Sequence of chain 1.A:
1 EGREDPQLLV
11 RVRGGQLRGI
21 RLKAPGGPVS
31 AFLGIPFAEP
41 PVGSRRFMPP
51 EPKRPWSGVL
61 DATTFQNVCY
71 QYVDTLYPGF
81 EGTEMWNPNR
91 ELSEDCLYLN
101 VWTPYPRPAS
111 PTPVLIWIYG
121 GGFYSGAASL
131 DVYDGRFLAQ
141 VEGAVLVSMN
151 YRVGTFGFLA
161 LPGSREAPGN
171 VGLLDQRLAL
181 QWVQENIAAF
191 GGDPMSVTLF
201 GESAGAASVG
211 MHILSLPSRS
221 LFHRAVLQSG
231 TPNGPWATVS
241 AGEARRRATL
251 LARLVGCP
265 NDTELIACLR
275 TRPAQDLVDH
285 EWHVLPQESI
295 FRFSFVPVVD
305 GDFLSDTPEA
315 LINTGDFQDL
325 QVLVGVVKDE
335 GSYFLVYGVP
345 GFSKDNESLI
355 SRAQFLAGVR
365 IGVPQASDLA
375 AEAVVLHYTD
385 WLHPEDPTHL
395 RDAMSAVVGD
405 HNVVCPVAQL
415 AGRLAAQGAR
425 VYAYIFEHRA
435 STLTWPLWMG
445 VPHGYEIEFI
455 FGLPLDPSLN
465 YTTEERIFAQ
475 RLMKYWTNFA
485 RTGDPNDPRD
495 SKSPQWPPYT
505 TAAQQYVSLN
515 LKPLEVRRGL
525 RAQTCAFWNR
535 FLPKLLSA

Binding-site contacts:
Ligand atom C22 contacts residue TRP286 of chain 1.A at 3.7 Å (hydrophobic).
Ligand atom C4 contacts residue GLU292 of chain 1.A at 4.2 Å.
Ligand atom C8 contacts residue GLN291 of chain 1.A at 3.8 Å.
Ligand atom C4 contacts residue SER293 of chain 1.A at 3.5 Å.
Ligand atom N37 contacts residue TRP286 of chain 1.A at 3.6 Å.
Ligand atom N36 contacts residue HIS287 of chain 1.A at 2.7 Å (h-bond).
Ligand atom C27 contacts residue TRP286 of chain 1.A at 3.8 Å (hydrophobic).
Ligand atom C19 contacts residue HIS287 of chain 1.A at 3.6 Å.
Ligand atom C10 contacts residue LEU289 of chain 1.A at 4.2 Å (hydrophobic).
Ligand atom C3 contacts residue SER293 of chain 1.A at 4.1 Å.
Ligand atom C26 contacts residue TRP286 of chain 1.A at 3.7 Å (hydrophobic).
Ligand atom C32 contacts residue HIS287 of chain 1.A at 3.7 Å.
Ligand atom C16 contacts residue TRP286 of chain 1.A at 3.9 Å (hydrophobic).
Ligand atom C28 contacts residue TYR72 of chain 1.A at 3.5 Å (hydrophobic).
Ligand atom C9 contacts residue LEU289 of chain 1.A at 4.0 Å (hydrophobic).
Ligand atom C16 contacts residue TYR72 of chain 1.A at 3.9 Å (hydrophobic).
Ligand atom C8 contacts residue LEU289 of chain 1.A at 4.0 Å (hydrophobic).
Ligand atom C31 contacts residue HIS287 of chain 1.A at 3.7 Å.
Ligand atom C5 contacts residue LEU289 of chain 1.A at 3.8 Å (hydrophobic).
Ligand atom C4 contacts residue LEU289 of chain 1.A at 4.2 Å (hydrophobic).
Ligand atom C2 contacts residue TRP286 of chain 1.A at 4.1 Å (hydrophobic).
Ligand atom C20 contacts residue HIS287 of chain 1.A at 3.4 Å.
Ligand atom C18 contacts residue TRP286 of chain 1.A at 3.8 Å (hydrophobic).
Ligand atom C28 contacts residue TRP286 of chain 1.A at 3.8 Å (hydrophobic).
Ligand atom C6 contacts residue GLN291 of chain 1.A at 3.4 Å.
Ligand atom C29 contacts residue TYR72 of chain 1.A at 3.1 Å (hydrophobic).
Ligand atom C25 contacts residue TRP286 of chain 1.A at 3.8 Å (hydrophobic).
Ligand atom N23 contacts residue TRP286 of chain 1.A at 3.9 Å.
Ligand atom C17 contacts residue TRP286 of chain 1.A at 3.9 Å (hydrophobic).
Ligand atom C7 contacts residue GLN291 of chain 1.A at 3.5 Å.
Ligand atom C6 contacts residue GLU292 of chain 1.A at 3.6 Å.
Ligand atom C8 contacts residue GLU292 of chain 1.A at 3.9 Å.
Ligand atom N37 contacts residue TYR341 of chain 1.A at 4.1 Å.
Ligand atom C32 contacts residue TRP286 of chain 1.A at 3.8 Å (hydrophobic).
Ligand atom C31 contacts residue TRP286 of chain 1.A at 3.3 Å (hydrophobic).
Ligand atom C29 contacts residue TRP286 of chain 1.A at 3.9 Å (hydrophobic).
Ligand atom C7 contacts residue LEU289 of chain 1.A at 3.7 Å (hydrophobic).
Ligand atom C7 contacts residue GLU292 of chain 1.A at 4.2 Å.
Ligand atom C5 contacts residue GLN291 of chain 1.A at 3.9 Å.
Ligand atom C24 contacts residue TRP286 of chain 1.A at 3.8 Å (hydrophobic).

A protein and the small-molecule ligand that binds it are described below.
Small molecule (SMILES): C[N+](C)(C)CCCCCCCCCC[n+]1c(-c2ccccc2)c2cc(N)ccc2c2ccc(N)cc21